Sequence of chain 1.A:
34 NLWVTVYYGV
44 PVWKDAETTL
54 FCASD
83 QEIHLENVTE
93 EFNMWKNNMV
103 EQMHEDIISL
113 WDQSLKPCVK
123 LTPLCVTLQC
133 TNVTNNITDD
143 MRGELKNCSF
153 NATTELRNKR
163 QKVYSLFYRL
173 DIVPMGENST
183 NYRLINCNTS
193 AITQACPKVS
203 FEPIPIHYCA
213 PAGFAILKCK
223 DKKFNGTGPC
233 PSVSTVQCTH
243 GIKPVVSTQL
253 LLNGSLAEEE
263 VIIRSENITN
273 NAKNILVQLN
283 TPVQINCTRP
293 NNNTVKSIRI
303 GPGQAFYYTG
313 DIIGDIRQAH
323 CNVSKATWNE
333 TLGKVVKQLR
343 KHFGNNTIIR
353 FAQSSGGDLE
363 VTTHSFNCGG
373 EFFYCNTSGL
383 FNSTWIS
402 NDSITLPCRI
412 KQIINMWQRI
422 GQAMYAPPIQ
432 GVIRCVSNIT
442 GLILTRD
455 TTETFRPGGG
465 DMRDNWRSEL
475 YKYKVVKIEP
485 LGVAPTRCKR

A protein and the small-molecule ligand that binds it are described below.
Small molecule (SMILES): CC(=O)N[C@@H]1[C@@H](O)[C@H](O)[C@@H](CO)O[C@H]1O

Binding-site contacts:
Ligand atom O7 contacts residue ASN227 of chain 1.A at 3.0 Å (h-bond).
Ligand atom C1 contacts residue THR229 of chain 1.A at 3.8 Å.
Ligand atom O7 contacts residue HIS344 of chain 1.A at 3.2 Å.
Ligand atom C8 contacts residue ILE270 of chain 1.A at 4.1 Å (hydrophobic).
Ligand atom O7 contacts residue ILE265 of chain 1.A at 4.4 Å.
Ligand atom C8 contacts residue SER267 of chain 1.A at 3.3 Å.
Ligand atom C3 contacts residue THR229 of chain 1.A at 4.5 Å.
Ligand atom C7 contacts residue HIS344 of chain 1.A at 4.1 Å.
Ligand atom C8 contacts residue HIS344 of chain 1.A at 4.4 Å.
Ligand atom C1 contacts residue ASN227 of chain 1.A at 1.5 Å.
Ligand atom C2 contacts residue ASN227 of chain 1.A at 2.5 Å.
Ligand atom N2 contacts residue ASN227 of chain 1.A at 3.0 Å (h-bond).
Ligand atom C3 contacts residue ASN227 of chain 1.A at 3.9 Å.
Ligand atom C5 contacts residue THR229 of chain 1.A at 4.1 Å.
Ligand atom C8 contacts residue ILE265 of chain 1.A at 4.4 Å (hydrophobic).
Ligand atom O5 contacts residue THR229 of chain 1.A at 4.2 Å.
Ligand atom C5 contacts residue ASN227 of chain 1.A at 3.8 Å.
Ligand atom O5 contacts residue ASN227 of chain 1.A at 2.5 Å (h-bond).
Ligand atom C4 contacts residue ASN227 of chain 1.A at 4.4 Å.
Ligand atom C8 contacts residue ASN227 of chain 1.A at 4.4 Å.
Ligand atom O6 contacts residue PRO231 of chain 1.A at 4.4 Å.
Ligand atom C7 contacts residue ASN227 of chain 1.A at 3.2 Å.